Binding-site contacts:
Ligand atom O5 contacts residue LYS479 of chain 1.D at 4.4 Å.
Ligand atom O7 contacts residue ASN476 of chain 1.D at 4.3 Å.
Ligand atom C6 contacts residue LYS479 of chain 1.D at 4.0 Å.
Ligand atom C5 contacts residue ASN476 of chain 1.D at 3.7 Å.
Ligand atom C7 contacts residue ASN476 of chain 1.D at 3.9 Å.
Ligand atom C1 contacts residue ASN476 of chain 1.D at 1.4 Å.
Ligand atom C2 contacts residue ASN476 of chain 1.D at 2.4 Å.
Ligand atom C4 contacts residue ASN476 of chain 1.D at 4.2 Å.
Ligand atom O3 contacts residue ASN476 of chain 1.D at 4.3 Å.
Ligand atom N2 contacts residue ASN476 of chain 1.D at 3.0 Å (h-bond).
Ligand atom C3 contacts residue ASN476 of chain 1.D at 3.7 Å.
Ligand atom O4 contacts residue ASN476 of chain 1.D at 4.5 Å.
Ligand atom O5 contacts residue ASN476 of chain 1.D at 2.4 Å (h-bond).

Sequence of chain 1.D:
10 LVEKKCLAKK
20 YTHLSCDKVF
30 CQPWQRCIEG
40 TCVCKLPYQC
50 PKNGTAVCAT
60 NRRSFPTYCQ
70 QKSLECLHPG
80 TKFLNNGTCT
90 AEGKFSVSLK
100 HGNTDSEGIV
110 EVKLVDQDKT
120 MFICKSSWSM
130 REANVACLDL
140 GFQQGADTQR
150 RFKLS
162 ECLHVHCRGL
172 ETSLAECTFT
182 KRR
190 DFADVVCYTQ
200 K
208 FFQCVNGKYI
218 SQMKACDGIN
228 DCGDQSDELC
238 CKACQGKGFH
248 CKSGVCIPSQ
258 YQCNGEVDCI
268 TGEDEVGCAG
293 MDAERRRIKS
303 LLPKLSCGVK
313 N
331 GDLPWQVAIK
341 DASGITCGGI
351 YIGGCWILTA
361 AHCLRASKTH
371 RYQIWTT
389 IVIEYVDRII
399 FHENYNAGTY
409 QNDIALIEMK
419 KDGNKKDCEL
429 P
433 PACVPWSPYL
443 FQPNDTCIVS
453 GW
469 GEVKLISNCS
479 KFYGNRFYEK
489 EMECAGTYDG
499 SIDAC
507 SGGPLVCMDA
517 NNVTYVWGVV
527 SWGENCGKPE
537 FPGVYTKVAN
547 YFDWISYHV

This small molecule binds to this protein.
Small molecule (SMILES): CC(=O)N[C@@H]1[C@@H](O)[C@H](O)[C@@H](CO)O[C@H]1O